Sequence of chain 1.M:
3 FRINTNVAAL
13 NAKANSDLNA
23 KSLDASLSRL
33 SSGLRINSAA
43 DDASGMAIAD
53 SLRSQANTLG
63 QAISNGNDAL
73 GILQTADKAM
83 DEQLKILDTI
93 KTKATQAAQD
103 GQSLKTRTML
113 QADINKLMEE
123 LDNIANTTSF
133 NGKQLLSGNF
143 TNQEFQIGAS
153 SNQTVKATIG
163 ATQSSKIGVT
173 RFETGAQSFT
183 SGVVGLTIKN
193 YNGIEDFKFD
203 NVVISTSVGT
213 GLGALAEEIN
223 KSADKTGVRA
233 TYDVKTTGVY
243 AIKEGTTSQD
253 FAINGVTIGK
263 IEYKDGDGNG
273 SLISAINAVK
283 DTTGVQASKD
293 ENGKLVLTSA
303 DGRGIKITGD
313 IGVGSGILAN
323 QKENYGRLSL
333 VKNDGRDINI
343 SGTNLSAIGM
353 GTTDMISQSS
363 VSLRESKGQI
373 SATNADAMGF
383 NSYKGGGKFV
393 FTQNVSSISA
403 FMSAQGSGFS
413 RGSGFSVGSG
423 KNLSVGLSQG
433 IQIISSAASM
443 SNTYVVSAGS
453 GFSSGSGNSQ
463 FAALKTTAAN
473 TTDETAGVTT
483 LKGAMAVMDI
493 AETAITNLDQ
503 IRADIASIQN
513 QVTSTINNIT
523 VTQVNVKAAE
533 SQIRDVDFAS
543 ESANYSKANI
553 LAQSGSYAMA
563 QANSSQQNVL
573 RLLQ

Binding-site contacts:
Ligand atom C2 contacts residue SER437 of chain 1.M at 1.4 Å.
Ligand atom O8 contacts residue ASN396 of chain 1.M at 4.2 Å.
Ligand atom O1A contacts residue VAL397 of chain 1.M at 3.5 Å (h-bond).
Ligand atom C4 contacts residue SER437 of chain 1.M at 3.4 Å.
Ligand atom C5 contacts residue SER437 of chain 1.M at 3.7 Å.
Ligand atom C7 contacts residue SER437 of chain 1.M at 4.1 Å.
Ligand atom C3 contacts residue SER438 of chain 1.M at 4.4 Å.
Ligand atom C6 contacts residue SER437 of chain 1.M at 2.8 Å.
Ligand atom O1A contacts residue SER398 of chain 1.M at 3.2 Å.
Ligand atom C2 contacts residue SER438 of chain 1.M at 4.4 Å.
Ligand atom C1 contacts residue SER398 of chain 1.M at 4.5 Å.
Ligand atom C8 contacts residue SER437 of chain 1.M at 4.2 Å.
Ligand atom O8 contacts residue SER437 of chain 1.M at 3.6 Å.
Ligand atom C3 contacts residue SER437 of chain 1.M at 2.7 Å.
Ligand atom C4 contacts residue SER438 of chain 1.M at 3.5 Å.
Ligand atom C1 contacts residue VAL397 of chain 1.M at 4.4 Å (hydrophobic).
Ligand atom O4 contacts residue SER438 of chain 1.M at 3.9 Å.
Ligand atom C5 contacts residue SER438 of chain 1.M at 4.2 Å.
Ligand atom O1A contacts residue SER437 of chain 1.M at 2.7 Å (h-bond).
Ligand atom C1 contacts residue SER437 of chain 1.M at 2.3 Å.
Ligand atom O1B contacts residue SER437 of chain 1.M at 3.1 Å.
Ligand atom O6 contacts residue SER437 of chain 1.M at 2.1 Å (h-bond).

A small-molecule ligand and the protein it binds are described below.
Small molecule (SMILES): C[C@H](O)[C@H](N)[C@@H]1O[C@](O)(C(=O)O)C[C@H](O)[C@@H]1N